Sequence of chain 1.F:
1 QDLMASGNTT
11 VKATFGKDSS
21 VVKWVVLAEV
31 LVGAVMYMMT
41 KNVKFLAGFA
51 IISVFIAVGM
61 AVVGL

A small-molecule ligand and the protein it binds are described below.
Small molecule (SMILES): CCOP(=O)(O)OC[C@H](O)CO

Sequence of chain 1.U:
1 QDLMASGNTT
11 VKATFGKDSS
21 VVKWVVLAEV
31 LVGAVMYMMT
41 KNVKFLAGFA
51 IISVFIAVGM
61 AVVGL

Binding-site contacts:
Ligand atom C2 contacts residue VAL43 of chain 1.F at 3.4 Å (hydrophobic).
Ligand atom C4 contacts residue LYS44 of chain 1.F at 4.4 Å.
Ligand atom C3 contacts residue MET38 of chain 1.U at 4.5 Å (hydrophobic).
Ligand atom C3 contacts residue LYS44 of chain 1.F at 4.5 Å.
Ligand atom O2 contacts residue MET38 of chain 1.U at 2.9 Å (h-bond).
Ligand atom C1 contacts residue VAL43 of chain 1.F at 4.0 Å (hydrophobic).
Ligand atom O3 contacts residue MET38 of chain 1.U at 3.6 Å.
Ligand atom O5 contacts residue LYS44 of chain 1.F at 3.4 Å.
Ligand atom C4 contacts residue MET39 of chain 1.U at 4.1 Å (hydrophobic).
Ligand atom O2 contacts residue VAL32 of chain 1.T at 3.6 Å.
Ligand atom O1 contacts residue LYS44 of chain 1.F at 3.8 Å.
Ligand atom O3 contacts residue MET39 of chain 1.U at 3.9 Å.
Ligand atom P1 contacts residue LYS44 of chain 1.F at 4.2 Å.
Ligand atom O3 contacts residue LYS44 of chain 1.F at 3.7 Å.
Ligand atom C1 contacts residue MET36 of chain 1.T at 3.8 Å (hydrophobic).
Ligand atom C3 contacts residue MET39 of chain 1.U at 3.4 Å (hydrophobic).
Ligand atom O5 contacts residue MET39 of chain 1.U at 4.3 Å.
Ligand atom O1 contacts residue VAL43 of chain 1.F at 3.1 Å (h-bond).
Ligand atom O4 contacts residue LYS44 of chain 1.F at 4.0 Å.
Ligand atom P1 contacts residue MET38 of chain 1.U at 3.6 Å.
Ligand atom C2 contacts residue VAL32 of chain 1.T at 4.3 Å (hydrophobic).

Sequence of chain 1.T:
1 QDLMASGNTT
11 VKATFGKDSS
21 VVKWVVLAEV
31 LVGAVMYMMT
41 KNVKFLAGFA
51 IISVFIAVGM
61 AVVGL